A small-molecule ligand and the protein it binds are described below.
Small molecule (SMILES): CC(=O)N[C@H]1[C@H](O[C@H]2[C@H](O)[C@@H](NC(C)=O)CO[C@@H]2CO)O[C@H](CO)[C@@H](O)[C@@H]1O

Binding-site contacts:
Ligand atom C8 contacts residue ARG76 of chain 1.A at 4.2 Å.
Ligand atom C7 contacts residue THR128 of chain 1.A at 4.4 Å.
Ligand atom O7 contacts residue THR128 of chain 1.A at 3.6 Å.
Ligand atom O3 contacts residue TRP129 of chain 1.A at 4.2 Å.
Ligand atom C1 contacts residue ASN78 of chain 1.A at 1.4 Å.
Ligand atom O5 contacts residue TRP129 of chain 1.A at 4.2 Å.
Ligand atom C8 contacts residue PRO183 of chain 1.A at 3.4 Å (hydrophobic).
Ligand atom O7 contacts residue ASN78 of chain 1.A at 3.3 Å (h-bond).
Ligand atom O6 contacts residue THR80 of chain 1.A at 4.1 Å.
Ligand atom C4 contacts residue ASN78 of chain 1.A at 4.2 Å.
Ligand atom C5 contacts residue THR80 of chain 1.A at 3.9 Å.
Ligand atom C4 contacts residue TRP129 of chain 1.A at 4.1 Å (hydrophobic).
Ligand atom C2 contacts residue ASN78 of chain 1.A at 2.4 Å.
Ligand atom C6 contacts residue THR80 of chain 1.A at 3.5 Å.
Ligand atom C1 contacts residue TRP129 of chain 1.A at 3.9 Å (hydrophobic).
Ligand atom C3 contacts residue TRP129 of chain 1.A at 3.7 Å (hydrophobic).
Ligand atom C2 contacts residue TRP129 of chain 1.A at 4.1 Å (hydrophobic).
Ligand atom O5 contacts residue THR80 of chain 1.A at 3.6 Å.
Ligand atom O7 contacts residue TRP129 of chain 1.A at 3.7 Å.
Ligand atom C8 contacts residue THR128 of chain 1.A at 4.3 Å.
Ligand atom C3 contacts residue ASN78 of chain 1.A at 3.7 Å.
Ligand atom C8 contacts residue LEU131 of chain 1.A at 4.1 Å (hydrophobic).
Ligand atom C5 contacts residue TRP129 of chain 1.A at 3.9 Å (hydrophobic).
Ligand atom C8 contacts residue ASN78 of chain 1.A at 4.4 Å.
Ligand atom C5 contacts residue ASN78 of chain 1.A at 3.7 Å.
Ligand atom C7 contacts residue ASN78 of chain 1.A at 3.3 Å.
Ligand atom N2 contacts residue TRP129 of chain 1.A at 3.6 Å.
Ligand atom C8 contacts residue TRP129 of chain 1.A at 3.8 Å (hydrophobic).
Ligand atom C7 contacts residue PRO183 of chain 1.A at 4.4 Å (hydrophobic).
Ligand atom O4 contacts residue TRP129 of chain 1.A at 3.9 Å.
Ligand atom N2 contacts residue ASN78 of chain 1.A at 2.9 Å (h-bond).
Ligand atom C1 contacts residue THR80 of chain 1.A at 4.4 Å.
Ligand atom C7 contacts residue TRP129 of chain 1.A at 4.2 Å (hydrophobic).
Ligand atom O5 contacts residue ASN78 of chain 1.A at 2.4 Å (h-bond).

Sequence of chain 1.A:
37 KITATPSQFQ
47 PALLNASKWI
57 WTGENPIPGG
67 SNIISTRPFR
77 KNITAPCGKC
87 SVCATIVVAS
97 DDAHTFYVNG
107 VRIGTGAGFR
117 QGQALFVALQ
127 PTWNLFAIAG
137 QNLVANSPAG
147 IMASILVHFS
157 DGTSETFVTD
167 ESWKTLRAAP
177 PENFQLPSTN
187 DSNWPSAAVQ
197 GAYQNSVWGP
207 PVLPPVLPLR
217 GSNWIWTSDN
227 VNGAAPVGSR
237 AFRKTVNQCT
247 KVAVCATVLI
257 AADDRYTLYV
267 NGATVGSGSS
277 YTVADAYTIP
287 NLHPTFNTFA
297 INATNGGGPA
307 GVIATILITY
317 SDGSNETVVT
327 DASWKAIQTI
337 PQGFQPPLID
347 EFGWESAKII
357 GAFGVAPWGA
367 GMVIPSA